A protein and the small-molecule ligand that binds it are described below.
Small molecule (SMILES): CC(=O)N[C@@H]1[C@@H](O)[C@H](O)[C@@H](CO)O[C@H]1O

Sequence of chain 1.E:
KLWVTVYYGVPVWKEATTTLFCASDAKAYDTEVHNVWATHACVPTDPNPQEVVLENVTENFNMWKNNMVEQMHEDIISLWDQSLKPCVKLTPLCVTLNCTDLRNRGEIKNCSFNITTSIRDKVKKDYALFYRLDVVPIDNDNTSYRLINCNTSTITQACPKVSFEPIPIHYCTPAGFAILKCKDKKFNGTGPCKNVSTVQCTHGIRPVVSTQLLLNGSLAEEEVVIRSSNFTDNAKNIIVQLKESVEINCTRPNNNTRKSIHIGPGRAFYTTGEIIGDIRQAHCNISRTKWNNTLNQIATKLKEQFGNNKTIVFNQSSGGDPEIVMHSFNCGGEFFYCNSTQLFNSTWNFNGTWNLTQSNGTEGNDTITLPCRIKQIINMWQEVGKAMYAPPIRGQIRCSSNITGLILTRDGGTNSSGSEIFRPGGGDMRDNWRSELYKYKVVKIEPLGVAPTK

Binding-site contacts:
Ligand atom O7 contacts residue ASN362 of chain 1.E at 4.3 Å.
Ligand atom C5 contacts residue LYS321 of chain 1.E at 4.2 Å.
Ligand atom C8 contacts residue ASN362 of chain 1.E at 3.6 Å.
Ligand atom C1 contacts residue ASN362 of chain 1.E at 4.3 Å.
Ligand atom C7 contacts residue ASN362 of chain 1.E at 4.0 Å.
Ligand atom C1 contacts residue LYS321 of chain 1.E at 3.5 Å.
Ligand atom O5 contacts residue LYS321 of chain 1.E at 3.0 Å (salt-bridge).
Ligand atom C6 contacts residue LYS321 of chain 1.E at 4.2 Å.
Ligand atom O6 contacts residue LYS321 of chain 1.E at 3.2 Å (salt-bridge).